Sequence of chain 2.G:
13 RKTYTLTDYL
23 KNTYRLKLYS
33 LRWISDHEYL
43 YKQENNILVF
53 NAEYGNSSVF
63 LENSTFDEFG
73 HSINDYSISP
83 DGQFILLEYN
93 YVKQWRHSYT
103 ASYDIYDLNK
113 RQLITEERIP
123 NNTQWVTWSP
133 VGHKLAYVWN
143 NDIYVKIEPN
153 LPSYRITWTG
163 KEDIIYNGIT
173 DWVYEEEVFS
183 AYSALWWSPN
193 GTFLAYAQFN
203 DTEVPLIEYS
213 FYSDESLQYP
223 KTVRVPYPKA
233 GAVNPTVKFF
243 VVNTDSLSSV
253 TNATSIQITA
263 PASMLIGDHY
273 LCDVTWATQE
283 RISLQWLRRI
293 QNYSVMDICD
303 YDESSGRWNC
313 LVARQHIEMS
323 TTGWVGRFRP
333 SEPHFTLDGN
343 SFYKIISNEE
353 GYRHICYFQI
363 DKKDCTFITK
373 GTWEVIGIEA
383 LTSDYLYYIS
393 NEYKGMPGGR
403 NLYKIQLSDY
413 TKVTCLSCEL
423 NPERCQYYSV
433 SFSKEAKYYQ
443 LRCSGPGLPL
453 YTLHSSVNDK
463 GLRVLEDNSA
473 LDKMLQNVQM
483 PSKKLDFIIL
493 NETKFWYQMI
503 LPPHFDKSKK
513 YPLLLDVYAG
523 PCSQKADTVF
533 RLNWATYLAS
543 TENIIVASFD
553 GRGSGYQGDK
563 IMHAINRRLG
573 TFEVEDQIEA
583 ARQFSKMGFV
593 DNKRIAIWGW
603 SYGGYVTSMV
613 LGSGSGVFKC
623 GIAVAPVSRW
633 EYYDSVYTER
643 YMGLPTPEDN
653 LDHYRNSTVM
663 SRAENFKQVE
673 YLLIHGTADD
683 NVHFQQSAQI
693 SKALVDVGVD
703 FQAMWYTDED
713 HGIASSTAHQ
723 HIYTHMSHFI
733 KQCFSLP

Binding-site contacts:
Ligand atom C1 contacts residue ASN192 of chain 2.G at 1.4 Å.
Ligand atom O7 contacts residue ASN192 of chain 2.G at 3.3 Å (h-bond).
Ligand atom O5 contacts residue THR194 of chain 2.G at 3.3 Å (h-bond).
Ligand atom C2 contacts residue ASN192 of chain 2.G at 2.5 Å.
Ligand atom C5 contacts residue GLN281 of chain 2.G at 4.4 Å.
Ligand atom C6 contacts residue GLN281 of chain 2.G at 4.0 Å.
Ligand atom C3 contacts residue ASN192 of chain 2.G at 3.8 Å.
Ligand atom C6 contacts residue GLU282 of chain 2.G at 3.6 Å.
Ligand atom O6 contacts residue GLN281 of chain 2.G at 3.5 Å.
Ligand atom C4 contacts residue THR194 of chain 2.G at 4.4 Å.
Ligand atom N2 contacts residue ASN192 of chain 2.G at 2.9 Å (h-bond).
Ligand atom C4 contacts residue ASN192 of chain 2.G at 4.3 Å.
Ligand atom C3 contacts residue THR194 of chain 2.G at 4.4 Å.
Ligand atom C1 contacts residue GLN281 of chain 2.G at 4.2 Å.
Ligand atom C5 contacts residue ASN192 of chain 2.G at 3.7 Å.
Ligand atom C6 contacts residue THR194 of chain 2.G at 4.4 Å.
Ligand atom C5 contacts residue THR194 of chain 2.G at 3.4 Å.
Ligand atom O5 contacts residue ASN192 of chain 2.G at 2.4 Å (h-bond).
Ligand atom O6 contacts residue GLU282 of chain 2.G at 3.4 Å (salt-bridge).
Ligand atom O5 contacts residue GLN281 of chain 2.G at 3.5 Å.
Ligand atom C1 contacts residue THR194 of chain 2.G at 3.1 Å.
Ligand atom C7 contacts residue ASN192 of chain 2.G at 3.5 Å.
Ligand atom C2 contacts residue THR194 of chain 2.G at 4.2 Å.

A small-molecule ligand and the protein it binds are described below.
Small molecule (SMILES): CC(=O)N[C@@H]1[C@@H](O)[C@H](O)[C@@H](CO)O[C@H]1O